Sequence of chain 54.C:
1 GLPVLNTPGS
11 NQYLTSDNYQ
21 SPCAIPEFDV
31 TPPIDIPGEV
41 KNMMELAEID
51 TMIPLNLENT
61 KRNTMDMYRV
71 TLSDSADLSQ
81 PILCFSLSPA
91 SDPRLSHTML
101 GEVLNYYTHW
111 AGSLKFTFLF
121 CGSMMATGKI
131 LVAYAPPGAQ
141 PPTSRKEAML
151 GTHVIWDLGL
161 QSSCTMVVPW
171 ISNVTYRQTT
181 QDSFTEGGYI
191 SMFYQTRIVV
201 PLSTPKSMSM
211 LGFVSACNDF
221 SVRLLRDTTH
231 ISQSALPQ

Sequence of chain 54.A:
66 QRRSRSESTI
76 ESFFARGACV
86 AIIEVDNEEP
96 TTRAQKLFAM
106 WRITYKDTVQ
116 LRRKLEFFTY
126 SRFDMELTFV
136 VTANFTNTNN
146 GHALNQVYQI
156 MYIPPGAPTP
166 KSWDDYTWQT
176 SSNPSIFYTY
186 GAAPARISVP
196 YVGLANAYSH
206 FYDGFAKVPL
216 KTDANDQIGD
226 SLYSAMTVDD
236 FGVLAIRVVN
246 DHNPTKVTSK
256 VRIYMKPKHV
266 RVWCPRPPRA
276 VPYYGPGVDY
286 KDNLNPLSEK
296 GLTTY

This protein binds this small molecule.
Small molecule (SMILES): CCO/N=C/c1ccc(OCC[C@@H](C)CCN2CCN(c3ccncc3)C2=O)cc1

Binding-site contacts:
Ligand atom CAM contacts residue TYR157 of chain 54.A at 3.8 Å (hydrophobic).
Ligand atom CAA contacts residue SER180 of chain 54.A at 3.6 Å.
Ligand atom CAK contacts residue TYR157 of chain 54.A at 3.6 Å (hydrophobic).
Ligand atom NBC contacts residue PHE236 of chain 54.A at 3.7 Å.
Ligand atom CAX contacts residue PHE236 of chain 54.A at 3.3 Å (hydrophobic).
Ligand atom CAA contacts residue ILE181 of chain 54.A at 3.8 Å (hydrophobic).
Ligand atom CBB contacts residue MET130 of chain 54.A at 3.7 Å (hydrophobic).
Ligand atom CAI contacts residue TYR157 of chain 54.A at 3.6 Å (hydrophobic).
Ligand atom OAV contacts residue ILE192 of chain 54.A at 3.1 Å.
Ligand atom OAC contacts residue PHE236 of chain 54.A at 3.5 Å.
Ligand atom OAC contacts residue TYR110 of chain 54.A at 3.6 Å.
Ligand atom CAE contacts residue TYR110 of chain 54.A at 3.8 Å (hydrophobic).
Ligand atom CAX contacts residue TYR110 of chain 54.A at 3.6 Å (hydrophobic).
Ligand atom NAU contacts residue LYS111 of chain 54.A at 3.5 Å (salt-bridge).
Ligand atom CAR contacts residue TYR203 of chain 54.A at 3.7 Å (hydrophobic).
Ligand atom NBD contacts residue TYR110 of chain 54.A at 3.4 Å.
Ligand atom CAE contacts residue SER204 of chain 54.A at 3.4 Å.
Ligand atom CAF contacts residue LYS111 of chain 54.A at 3.6 Å.
Ligand atom CAN contacts residue ILE108 of chain 54.A at 3.7 Å (hydrophobic).
Ligand atom CAZ contacts residue VAL194 of chain 54.A at 3.9 Å (hydrophobic).
Ligand atom CAY contacts residue VAL194 of chain 54.A at 3.8 Å (hydrophobic).
Ligand atom CAL contacts residue LEU132 of chain 54.A at 3.9 Å (hydrophobic).
Ligand atom CAO contacts residue PHE236 of chain 54.A at 3.7 Å (hydrophobic).
Ligand atom CAS contacts residue TYR203 of chain 54.A at 3.7 Å (hydrophobic).
Ligand atom CAB contacts residue TYR203 of chain 54.A at 3.6 Å (hydrophobic).
Ligand atom OAC contacts residue THR109 of chain 54.A at 3.8 Å.
Ligand atom CAA contacts residue PRO179 of chain 54.A at 3.3 Å (hydrophobic).
Ligand atom CAG contacts residue TYR110 of chain 54.A at 3.7 Å (hydrophobic).
Ligand atom CAA contacts residue ILE155 of chain 54.A at 3.8 Å (hydrophobic).
Ligand atom NAT contacts residue ILE192 of chain 54.A at 3.8 Å.
Ligand atom CAJ contacts residue LEU132 of chain 54.A at 3.3 Å (hydrophobic).
Ligand atom NAT contacts residue TYR157 of chain 54.A at 3.4 Å.
Ligand atom NBD contacts residue PHE236 of chain 54.A at 3.6 Å.
Ligand atom CAL contacts residue VAL194 of chain 54.A at 3.8 Å (hydrophobic).
Ligand atom CAD contacts residue ILE192 of chain 54.A at 3.4 Å (hydrophobic).
Ligand atom CBA contacts residue TYR110 of chain 54.A at 3.4 Å (hydrophobic).
Ligand atom CAL contacts residue MET130 of chain 54.A at 3.2 Å (hydrophobic).
Ligand atom CAQ contacts residue PHE236 of chain 54.A at 3.5 Å (hydrophobic).
Ligand atom CAJ contacts residue VAL194 of chain 54.A at 3.6 Å (hydrophobic).
Ligand atom CAH contacts residue TYR110 of chain 54.A at 3.6 Å (hydrophobic).